Sequence of chain 19.F:
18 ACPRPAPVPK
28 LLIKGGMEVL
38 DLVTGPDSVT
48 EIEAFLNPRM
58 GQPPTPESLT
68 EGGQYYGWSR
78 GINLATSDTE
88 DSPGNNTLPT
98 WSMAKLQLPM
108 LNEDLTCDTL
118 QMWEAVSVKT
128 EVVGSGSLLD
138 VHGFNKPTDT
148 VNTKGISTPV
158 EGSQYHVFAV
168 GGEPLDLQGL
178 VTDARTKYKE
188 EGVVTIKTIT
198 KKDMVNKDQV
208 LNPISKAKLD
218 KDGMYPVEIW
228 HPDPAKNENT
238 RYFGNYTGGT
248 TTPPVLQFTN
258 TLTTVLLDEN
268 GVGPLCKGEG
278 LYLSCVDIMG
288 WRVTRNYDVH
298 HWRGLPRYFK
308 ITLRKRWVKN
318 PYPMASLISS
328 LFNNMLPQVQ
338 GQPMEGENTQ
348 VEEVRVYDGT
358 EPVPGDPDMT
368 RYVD

This protein binds this small molecule.
Small molecule (SMILES): CC(=O)N[C@H]1[C@H]([C@H](O)[C@H](O)CO)O[C@@](O[C@H]2[C@@H](O)[C@@H](CO)O[C@@H](O[C@H]3[C@H](O)[C@@H](O)[C@H](O)O[C@@H]3CO)[C@@H]2O)(C(=O)O)C[C@@H]1O

Sequence of chain 20.F:
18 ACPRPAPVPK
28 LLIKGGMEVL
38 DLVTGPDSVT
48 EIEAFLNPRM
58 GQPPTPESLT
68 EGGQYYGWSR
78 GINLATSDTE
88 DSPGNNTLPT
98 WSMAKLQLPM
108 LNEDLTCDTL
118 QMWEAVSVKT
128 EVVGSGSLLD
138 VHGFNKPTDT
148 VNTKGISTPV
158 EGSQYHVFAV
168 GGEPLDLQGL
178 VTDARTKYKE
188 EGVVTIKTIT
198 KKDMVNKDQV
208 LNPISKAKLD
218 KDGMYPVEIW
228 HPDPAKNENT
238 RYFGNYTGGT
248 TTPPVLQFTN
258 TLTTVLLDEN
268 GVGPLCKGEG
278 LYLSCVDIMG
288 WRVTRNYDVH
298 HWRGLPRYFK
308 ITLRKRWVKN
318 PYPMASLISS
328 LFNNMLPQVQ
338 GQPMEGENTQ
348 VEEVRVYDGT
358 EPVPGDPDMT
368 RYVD

Binding-site contacts:
Ligand atom C3 contacts residue VAL296 of chain 20.F at 3.5 Å (hydrophobic).
Ligand atom C4 contacts residue HIS298 of chain 20.F at 4.1 Å.
Ligand atom O3 contacts residue GLY78 of chain 20.F at 3.7 Å.
Ligand atom O4 contacts residue ASN80 of chain 20.F at 4.2 Å.
Ligand atom O1A contacts residue TYR72 of chain 20.F at 3.2 Å.
Ligand atom C7 contacts residue TYR72 of chain 20.F at 4.2 Å (hydrophobic).
Ligand atom C5 contacts residue TYR72 of chain 20.F at 3.6 Å (hydrophobic).
Ligand atom O3 contacts residue ASN80 of chain 20.F at 4.0 Å.
Ligand atom O4 contacts residue VAL296 of chain 20.F at 3.8 Å.
Ligand atom C3 contacts residue GLY78 of chain 20.F at 4.2 Å.
Ligand atom C10 contacts residue TYR72 of chain 20.F at 4.1 Å (hydrophobic).
Ligand atom O1A contacts residue ARG77 of chain 20.F at 3.0 Å (salt-bridge).
Ligand atom O4 contacts residue GLY78 of chain 20.F at 3.1 Å.
Ligand atom C2 contacts residue GLY78 of chain 20.F at 4.2 Å.
Ligand atom C1 contacts residue ARG77 of chain 20.F at 3.5 Å.
Ligand atom C4 contacts residue GLY78 of chain 20.F at 3.4 Å.
Ligand atom O4 contacts residue TYR72 of chain 20.F at 4.3 Å.
Ligand atom O4 contacts residue ILE79 of chain 20.F at 3.5 Å (h-bond).
Ligand atom O10 contacts residue ASN293 of chain 20.F at 3.5 Å (h-bond).
Ligand atom C4 contacts residue TYR72 of chain 20.F at 3.5 Å (hydrophobic).
Ligand atom C5 contacts residue ASN93 of chain 20.F at 4.2 Å.
Ligand atom O8 contacts residue ARG77 of chain 20.F at 3.9 Å.
Ligand atom C6 contacts residue TYR72 of chain 20.F at 3.6 Å (hydrophobic).
Ligand atom C6 contacts residue ASN93 of chain 20.F at 3.1 Å.
Ligand atom C3 contacts residue ARG77 of chain 20.F at 3.9 Å.
Ligand atom C6 contacts residue THR94 of chain 20.F at 4.2 Å.
Ligand atom C4 contacts residue VAL296 of chain 20.F at 4.3 Å (hydrophobic).
Ligand atom O1A contacts residue GLY78 of chain 20.F at 3.7 Å.
Ligand atom O1B contacts residue ARG77 of chain 20.F at 2.9 Å (salt-bridge).
Ligand atom O4 contacts residue HIS298 of chain 20.F at 3.1 Å (h-bond).
Ligand atom N5 contacts residue TYR72 of chain 20.F at 3.1 Å (h-bond).
Ligand atom C11 contacts residue ASP85 of chain 19.F at 3.7 Å.
Ligand atom O6 contacts residue ASN93 of chain 20.F at 2.9 Å (h-bond).
Ligand atom O1B contacts residue TYR72 of chain 20.F at 4.1 Å.
Ligand atom C1 contacts residue TYR72 of chain 20.F at 3.8 Å (hydrophobic).
Ligand atom C3 contacts residue GLY78 of chain 20.F at 4.0 Å.
Ligand atom C3 contacts residue HIS298 of chain 20.F at 4.1 Å.
Ligand atom O10 contacts residue THR291 of chain 20.F at 3.7 Å.
Ligand atom O8 contacts residue TYR72 of chain 20.F at 4.2 Å.
Ligand atom O4 contacts residue THR291 of chain 20.F at 3.3 Å.